Binding-site contacts:
Ligand atom O1B contacts residue CYS254 of chain 1.A at 3.3 Å.
Ligand atom N3 contacts residue SER24 of chain 1.A at 2.7 Å (h-bond).
Ligand atom O4C contacts residue TYR28 of chain 1.A at 3.0 Å (h-bond).
Ligand atom O2B contacts residue CA1 of chain 1.C at 2.5 Å.
Ligand atom O2' contacts residue CA1 of chain 1.C at 2.4 Å.
Ligand atom O1A contacts residue TYR28 of chain 1.A at 2.6 Å (h-bond).
Ligand atom O3' contacts residue LYS100 of chain 1.A at 3.3 Å (salt-bridge).
Ligand atom O2' contacts residue ASP252 of chain 1.A at 2.6 Å (salt-bridge).
Ligand atom O2 contacts residue SER24 of chain 1.A at 3.6 Å (h-bond).
Ligand atom C2' contacts residue CA1 of chain 1.C at 3.6 Å.
Ligand atom C4 contacts residue SER24 of chain 1.A at 3.5 Å.
Ligand atom C6' contacts residue ASP213 of chain 1.A at 3.6 Å.
Ligand atom O2B contacts residue ASP121 of chain 1.A at 3.3 Å (salt-bridge).
Ligand atom C3' contacts residue ASP119 of chain 1.A at 3.3 Å.
Ligand atom O4' contacts residue LYS100 of chain 1.A at 3.4 Å (salt-bridge).
Ligand atom O3A contacts residue ASN255 of chain 1.A at 3.6 Å.
Ligand atom C6 contacts residue TYR28 of chain 1.A at 3.5 Å (hydrophobic).
Ligand atom C4 contacts residue TYR28 of chain 1.A at 3.4 Å (hydrophobic).
Ligand atom O2' contacts residue ASP119 of chain 1.A at 3.0 Å (salt-bridge).
Ligand atom O2B contacts residue LYS263 of chain 1.A at 3.0 Å (salt-bridge).
Ligand atom O4' contacts residue ASP213 of chain 1.A at 2.6 Å (salt-bridge).
Ligand atom C5 contacts residue TYR28 of chain 1.A at 3.4 Å (hydrophobic).
Ligand atom O1A contacts residue LYS263 of chain 1.A at 2.7 Å (salt-bridge).
Ligand atom O4 contacts residue ALA23 of chain 1.A at 3.6 Å.
Ligand atom C2' contacts residue ASP252 of chain 1.A at 3.6 Å.
Ligand atom C3C contacts residue GLN93 of chain 1.A at 3.4 Å.
Ligand atom C4' contacts residue ASP213 of chain 1.A at 3.4 Å.
Ligand atom O6' contacts residue TRP97 of chain 1.A at 3.5 Å.
Ligand atom O4' contacts residue TRP97 of chain 1.A at 3.3 Å (h-bond).
Ligand atom O3' contacts residue ALA177 of chain 1.A at 3.3 Å.
Ligand atom C2C contacts residue GLN93 of chain 1.A at 3.4 Å.
Ligand atom O3' contacts residue ASP119 of chain 1.A at 2.7 Å (salt-bridge).
Ligand atom O4 contacts residue SER24 of chain 1.A at 2.9 Å (h-bond).
Ligand atom O1B contacts residue ASN255 of chain 1.A at 2.7 Å (h-bond).
Ligand atom O4 contacts residue TYR28 of chain 1.A at 3.5 Å.
Ligand atom O2C contacts residue GLN93 of chain 1.A at 3.4 Å.
Ligand atom C2 contacts residue TYR28 of chain 1.A at 3.5 Å (hydrophobic).
Ligand atom N1 contacts residue TYR28 of chain 1.A at 3.6 Å.
Ligand atom N3 contacts residue TYR28 of chain 1.A at 3.4 Å.
Ligand atom C2 contacts residue SER24 of chain 1.A at 3.6 Å.

The protein below binds the small molecule below.
Small molecule (SMILES): O=c1ccn([C@@H]2O[C@H](CO[P](=O)(O)O[P](=O)(O)O[C@H]3O[C@H](CO)[C@@H](O)[C@H](O)[C@H]3O)[C@@H](O)[C@H]2O)c(=O)[nH]1

Sequence of chain 1.A:
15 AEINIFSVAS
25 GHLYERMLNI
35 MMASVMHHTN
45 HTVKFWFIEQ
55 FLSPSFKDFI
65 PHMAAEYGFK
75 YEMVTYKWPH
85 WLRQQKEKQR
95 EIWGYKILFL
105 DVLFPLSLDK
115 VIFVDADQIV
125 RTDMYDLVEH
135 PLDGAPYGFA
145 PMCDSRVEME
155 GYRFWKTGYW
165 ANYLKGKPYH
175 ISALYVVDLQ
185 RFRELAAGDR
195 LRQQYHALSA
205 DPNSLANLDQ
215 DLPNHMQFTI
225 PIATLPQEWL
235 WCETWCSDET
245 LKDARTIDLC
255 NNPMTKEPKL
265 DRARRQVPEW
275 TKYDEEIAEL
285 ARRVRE